Sequence of chain 1.A:
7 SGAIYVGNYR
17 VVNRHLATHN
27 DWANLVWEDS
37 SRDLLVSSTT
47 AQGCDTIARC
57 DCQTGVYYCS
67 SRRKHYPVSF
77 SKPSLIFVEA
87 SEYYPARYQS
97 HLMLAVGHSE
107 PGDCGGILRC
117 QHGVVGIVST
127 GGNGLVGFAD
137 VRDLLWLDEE

Binding-site contacts:
Ligand atom O04 contacts residue TRP28 of chain 1.A at 3.9 Å.
Ligand atom C12 contacts residue HIS25 of chain 1.A at 3.2 Å.
Ligand atom C01 contacts residue ARG20 of chain 1.A at 3.9 Å.
Ligand atom S02 contacts residue ARG20 of chain 1.A at 3.9 Å.
Ligand atom O03 contacts residue HIS21 of chain 1.A at 4.5 Å.
Ligand atom C09 contacts residue TRP28 of chain 1.A at 3.4 Å (hydrophobic).
Ligand atom C11 contacts residue HIS25 of chain 1.A at 3.2 Å.
Ligand atom O03 contacts residue ARG20 of chain 1.A at 4.1 Å.
Ligand atom C10 contacts residue HIS25 of chain 1.A at 4.3 Å.
Ligand atom C13 contacts residue HIS25 of chain 1.A at 4.2 Å.
Ligand atom O04 contacts residue ARG20 of chain 1.A at 3.2 Å (salt-bridge).
Ligand atom C10 contacts residue TRP28 of chain 1.A at 3.6 Å (hydrophobic).

A small-molecule ligand and the protein it binds are described below.
Small molecule (SMILES): CS(=O)(=O)NCCc1ccccc1